Sequence of chain 1.D:
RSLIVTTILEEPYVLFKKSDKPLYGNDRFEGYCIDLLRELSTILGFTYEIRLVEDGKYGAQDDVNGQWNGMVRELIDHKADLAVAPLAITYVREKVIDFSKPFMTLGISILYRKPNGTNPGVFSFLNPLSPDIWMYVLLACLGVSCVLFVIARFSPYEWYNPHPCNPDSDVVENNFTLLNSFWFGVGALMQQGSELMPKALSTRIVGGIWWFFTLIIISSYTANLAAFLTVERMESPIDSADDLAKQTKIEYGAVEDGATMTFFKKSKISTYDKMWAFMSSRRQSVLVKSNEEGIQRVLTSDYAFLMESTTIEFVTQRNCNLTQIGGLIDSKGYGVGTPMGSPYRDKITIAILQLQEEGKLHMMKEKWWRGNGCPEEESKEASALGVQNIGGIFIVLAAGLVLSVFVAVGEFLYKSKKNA

Binding-site contacts:
Ligand atom OAB contacts residue ILE519 of chain 1.D at 3.8 Å.
Ligand atom CAK contacts residue PRO532 of chain 1.D at 4.0 Å (hydrophobic).
Ligand atom CAL contacts residue SER761 of chain 1.D at 3.9 Å.
Ligand atom CAH contacts residue GLN786 of chain 1.A at 3.2 Å.
Ligand atom NAO contacts residue PRO532 of chain 1.A at 3.6 Å (h-bond).
Ligand atom CAE contacts residue THR535 of chain 1.A at 3.5 Å.
Ligand atom FAC contacts residue MET534 of chain 1.D at 3.5 Å.
Ligand atom FAC contacts residue THR535 of chain 1.D at 3.3 Å.
Ligand atom OAA contacts residue LEU783 of chain 1.A at 3.3 Å.
Ligand atom FAC contacts residue PRO532 of chain 1.D at 3.5 Å.
Ligand atom CAK contacts residue GLY763 of chain 1.D at 3.7 Å.
Ligand atom OAB contacts residue PRO532 of chain 1.D at 3.8 Å.
Ligand atom NAJ contacts residue LEU783 of chain 1.A at 3.9 Å.
Ligand atom FAC contacts residue LYS762 of chain 1.D at 3.5 Å.
Ligand atom NAJ contacts residue PRO532 of chain 1.A at 3.1 Å (h-bond).
Ligand atom CAE contacts residue SER761 of chain 1.D at 3.3 Å.
Ligand atom CAH contacts residue LEU791 of chain 1.A at 3.9 Å (hydrophobic).
Ligand atom CAN contacts residue SER761 of chain 1.D at 4.1 Å.
Ligand atom CAF contacts residue GLY763 of chain 1.D at 3.6 Å.
Ligand atom OAB contacts residue LYS531 of chain 1.A at 3.2 Å.
Ligand atom NAO contacts residue SER761 of chain 1.D at 3.9 Å.
Ligand atom CAI contacts residue PRO532 of chain 1.A at 3.3 Å (hydrophobic).
Ligand atom CAN contacts residue PRO532 of chain 1.A at 3.8 Å (hydrophobic).
Ligand atom CAD contacts residue THR535 of chain 1.A at 3.5 Å.
Ligand atom CAI contacts residue LEU783 of chain 1.A at 4.1 Å (hydrophobic).
Ligand atom CAK contacts residue LYS762 of chain 1.D at 3.5 Å.
Ligand atom CAD contacts residue LYS762 of chain 1.D at 3.7 Å.
Ligand atom CAH contacts residue PRO532 of chain 1.A at 3.9 Å (hydrophobic).
Ligand atom CAN contacts residue GLN786 of chain 1.A at 3.6 Å.
Ligand atom CAG contacts residue GLN786 of chain 1.A at 3.5 Å.
Ligand atom CAH contacts residue PHE533 of chain 1.A at 3.2 Å (hydrophobic).
Ligand atom FAC contacts residue GLY763 of chain 1.D at 3.3 Å.
Ligand atom CAF contacts residue PRO532 of chain 1.D at 3.5 Å (hydrophobic).
Ligand atom CAD contacts residue SER761 of chain 1.D at 3.7 Å.
Ligand atom CAG contacts residue SER761 of chain 1.D at 3.6 Å.
Ligand atom CAH contacts residue MET534 of chain 1.A at 3.9 Å (hydrophobic).
Ligand atom OAB contacts residue PRO532 of chain 1.A at 4.2 Å.
Ligand atom CAF contacts residue LYS762 of chain 1.D at 3.8 Å.
Ligand atom CAG contacts residue PHE533 of chain 1.A at 4.2 Å (hydrophobic).
Ligand atom OAA contacts residue ILE519 of chain 1.D at 3.8 Å.

The small molecule below binds the protein below.
Small molecule (SMILES): O=S1(=O)NCN(C2CC2)c2ccc(F)cc21

Sequence of chain 1.A:
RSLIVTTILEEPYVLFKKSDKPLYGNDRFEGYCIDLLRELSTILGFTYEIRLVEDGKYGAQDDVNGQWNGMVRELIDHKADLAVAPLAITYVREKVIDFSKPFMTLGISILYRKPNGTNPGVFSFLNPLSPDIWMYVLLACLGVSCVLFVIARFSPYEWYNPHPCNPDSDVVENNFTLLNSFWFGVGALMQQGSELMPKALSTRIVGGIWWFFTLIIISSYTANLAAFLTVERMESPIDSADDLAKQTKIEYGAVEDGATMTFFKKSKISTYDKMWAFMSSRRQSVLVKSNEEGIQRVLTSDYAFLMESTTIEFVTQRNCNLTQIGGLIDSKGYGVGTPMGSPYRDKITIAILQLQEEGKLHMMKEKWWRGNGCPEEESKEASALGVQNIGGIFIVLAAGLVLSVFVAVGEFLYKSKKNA